Sequence of chain 1.A:
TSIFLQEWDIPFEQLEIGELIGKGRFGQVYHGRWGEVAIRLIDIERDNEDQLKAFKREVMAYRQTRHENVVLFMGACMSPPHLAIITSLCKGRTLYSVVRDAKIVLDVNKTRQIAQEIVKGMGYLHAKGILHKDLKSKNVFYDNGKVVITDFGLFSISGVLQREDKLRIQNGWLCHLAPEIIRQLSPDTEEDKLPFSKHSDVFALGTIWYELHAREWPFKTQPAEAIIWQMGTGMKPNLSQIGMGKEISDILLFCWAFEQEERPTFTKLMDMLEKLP

Binding-site contacts:
Ligand atom O1G contacts residue GLY67 of chain 1.A at 3.8 Å.
Ligand atom C4' contacts residue LYS66 of chain 1.A at 4.0 Å.
Ligand atom N3 contacts residue ILE64 of chain 1.A at 3.8 Å.
Ligand atom O2B contacts residue ASP195 of chain 1.A at 3.6 Å (salt-bridge).
Ligand atom C5' contacts residue VAL72 of chain 1.A at 3.9 Å (hydrophobic).
Ligand atom PA contacts residue ARG84 of chain 1.A at 3.9 Å.
Ligand atom O3G contacts residue ARG68 of chain 1.A at 3.2 Å (salt-bridge).
Ligand atom C2 contacts residue LEU133 of chain 1.A at 3.6 Å (hydrophobic).
Ligand atom N1 contacts residue CYS134 of chain 1.A at 3.0 Å (h-bond).
Ligand atom C5' contacts residue LYS66 of chain 1.A at 3.7 Å.
Ligand atom O2G contacts residue LYS180 of chain 1.A at 3.4 Å (salt-bridge).
Ligand atom N1 contacts residue LEU133 of chain 1.A at 3.7 Å.
Ligand atom O3G contacts residue GLN217 of chain 1.A at 3.6 Å.
Ligand atom C2 contacts residue CYS134 of chain 1.A at 3.7 Å (hydrophobic).
Ligand atom N6 contacts residue THR131 of chain 1.A at 3.9 Å.
Ligand atom C2 contacts residue PHE185 of chain 1.A at 3.7 Å (hydrophobic).
Ligand atom O2A contacts residue ASN183 of chain 1.A at 3.1 Å (h-bond).
Ligand atom C4 contacts residue PHE185 of chain 1.A at 3.4 Å (hydrophobic).
Ligand atom PG contacts residue LYS180 of chain 1.A at 3.9 Å.
Ligand atom O2B contacts residue ASN183 of chain 1.A at 2.5 Å (h-bond).
Ligand atom O2A contacts residue ARG84 of chain 1.A at 3.5 Å (salt-bridge).
Ligand atom N6 contacts residue SER132 of chain 1.A at 3.2 Å (h-bond).
Ligand atom C4' contacts residue GLY65 of chain 1.A at 3.9 Å.
Ligand atom O2A contacts residue ASP195 of chain 1.A at 2.5 Å (salt-bridge).
Ligand atom O3G contacts residue LYS180 of chain 1.A at 3.3 Å (salt-bridge).
Ligand atom N6 contacts residue ALA82 of chain 1.A at 4.0 Å.
Ligand atom N9 contacts residue PHE185 of chain 1.A at 3.8 Å.
Ligand atom O3' contacts residue GLY65 of chain 1.A at 3.6 Å.
Ligand atom N3 contacts residue PHE185 of chain 1.A at 3.4 Å.
Ligand atom O2' contacts residue PHE185 of chain 1.A at 3.6 Å.
Ligand atom O1B contacts residue LYS182 of chain 1.A at 3.5 Å (salt-bridge).
Ligand atom O1G contacts residue ARG68 of chain 1.A at 3.0 Å (salt-bridge).
Ligand atom N6 contacts residue CYS134 of chain 1.A at 3.8 Å.
Ligand atom C6 contacts residue CYS134 of chain 1.A at 3.9 Å (hydrophobic).
Ligand atom O1A contacts residue GLY67 of chain 1.A at 3.6 Å.
Ligand atom O1A contacts residue ARG84 of chain 1.A at 3.2 Å (salt-bridge).
Ligand atom O4' contacts residue VAL72 of chain 1.A at 3.5 Å.
Ligand atom C5 contacts residue PHE185 of chain 1.A at 3.7 Å (hydrophobic).
Ligand atom O2' contacts residue THR138 of chain 1.A at 3.7 Å.
Ligand atom PB contacts residue ASN183 of chain 1.A at 4.0 Å.

The small molecule below binds the protein below.
Small molecule (SMILES): Nc1ncnc2c1ncn2[C@@H]1O[C@H](CO[P](=O)(O)O[P](=O)(O)NP(=O)(O)O)[C@@H](O)[C@H]1O